Sequence of chain 1.B:
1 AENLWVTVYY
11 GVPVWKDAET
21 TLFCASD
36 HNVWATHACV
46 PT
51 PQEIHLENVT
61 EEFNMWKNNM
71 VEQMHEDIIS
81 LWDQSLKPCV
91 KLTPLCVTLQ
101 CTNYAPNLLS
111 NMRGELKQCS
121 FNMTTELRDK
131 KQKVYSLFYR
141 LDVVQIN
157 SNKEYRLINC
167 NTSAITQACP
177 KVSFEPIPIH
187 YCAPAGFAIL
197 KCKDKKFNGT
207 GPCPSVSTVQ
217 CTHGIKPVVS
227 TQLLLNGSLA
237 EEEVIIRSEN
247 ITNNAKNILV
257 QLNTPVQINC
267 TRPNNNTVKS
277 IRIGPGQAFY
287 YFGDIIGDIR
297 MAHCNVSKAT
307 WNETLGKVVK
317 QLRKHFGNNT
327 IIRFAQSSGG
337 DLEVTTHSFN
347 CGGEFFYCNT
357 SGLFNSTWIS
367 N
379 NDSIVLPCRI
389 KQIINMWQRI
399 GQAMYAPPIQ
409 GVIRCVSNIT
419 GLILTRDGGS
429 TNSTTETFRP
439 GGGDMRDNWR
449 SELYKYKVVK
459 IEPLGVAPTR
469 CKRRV

The protein below binds the small molecule below.
Small molecule (SMILES): CC(=O)N[C@@H]1[C@@H](O)[C@H](O)[C@@H](CO)O[C@H]1O

Binding-site contacts:
Ligand atom O3 contacts residue ASN265 of chain 1.B at 4.5 Å.
Ligand atom O7 contacts residue GLN263 of chain 1.B at 4.4 Å.
Ligand atom C8 contacts residue ASN265 of chain 1.B at 3.3 Å.
Ligand atom C3 contacts residue GLN263 of chain 1.B at 3.5 Å.
Ligand atom O5 contacts residue ASN265 of chain 1.B at 2.2 Å (h-bond).
Ligand atom N2 contacts residue GLN263 of chain 1.B at 4.5 Å.
Ligand atom C3 contacts residue ASN265 of chain 1.B at 3.5 Å.
Ligand atom C6 contacts residue ASN265 of chain 1.B at 4.5 Å.
Ligand atom C7 contacts residue GLN263 of chain 1.B at 3.8 Å.
Ligand atom C1 contacts residue ASN265 of chain 1.B at 1.4 Å.
Ligand atom C2 contacts residue GLN263 of chain 1.B at 4.2 Å.
Ligand atom C4 contacts residue ASN265 of chain 1.B at 3.8 Å.
Ligand atom O7 contacts residue ASN265 of chain 1.B at 4.3 Å.
Ligand atom C1 contacts residue GLN263 of chain 1.B at 4.2 Å.
Ligand atom C8 contacts residue GLN263 of chain 1.B at 2.5 Å.
Ligand atom N2 contacts residue ASN265 of chain 1.B at 2.6 Å (h-bond).
Ligand atom C7 contacts residue ASN265 of chain 1.B at 3.3 Å.
Ligand atom O3 contacts residue GLN263 of chain 1.B at 3.4 Å (h-bond).
Ligand atom C5 contacts residue ASN265 of chain 1.B at 3.4 Å.
Ligand atom C2 contacts residue ASN265 of chain 1.B at 2.3 Å.